Binding-site contacts:
Ligand atom O6 contacts residue GLY246 of chain 1.B at 3.6 Å (h-bond).
Ligand atom C8 contacts residue PRO84 of chain 1.B at 3.6 Å (hydrophobic).
Ligand atom C3 contacts residue GLU227 of chain 1.B at 3.8 Å.
Ligand atom O6 contacts residue LEU248 of chain 1.B at 4.3 Å.
Ligand atom C1 contacts residue ASN85 of chain 1.B at 1.4 Å.
Ligand atom C7 contacts residue HIS83 of chain 1.B at 4.1 Å.
Ligand atom O3 contacts residue LEU248 of chain 1.B at 3.3 Å.
Ligand atom C8 contacts residue ARG225 of chain 1.B at 4.3 Å.
Ligand atom C4 contacts residue GLU227 of chain 1.B at 4.4 Å.
Ligand atom C8 contacts residue GLU227 of chain 1.B at 4.5 Å.
Ligand atom C2 contacts residue GLU227 of chain 1.B at 4.3 Å.
Ligand atom C8 contacts residue ARG226 of chain 1.B at 4.4 Å.
Ligand atom O7 contacts residue LEU248 of chain 1.B at 4.2 Å.
Ligand atom C5 contacts residue ASN85 of chain 1.B at 3.6 Å.
Ligand atom C3 contacts residue LEU248 of chain 1.B at 4.3 Å (hydrophobic).
Ligand atom C2 contacts residue ASN85 of chain 1.B at 2.3 Å.
Ligand atom C8 contacts residue HIS83 of chain 1.B at 3.1 Å.
Ligand atom O7 contacts residue GLU227 of chain 1.B at 2.7 Å (salt-bridge).
Ligand atom C6 contacts residue GLY246 of chain 1.B at 4.4 Å.
Ligand atom C5 contacts residue GLU227 of chain 1.B at 4.3 Å.
Ligand atom N2 contacts residue ASN85 of chain 1.B at 2.6 Å (h-bond).
Ligand atom C3 contacts residue ASN85 of chain 1.B at 3.6 Å.
Ligand atom N2 contacts residue HIS83 of chain 1.B at 4.0 Å.
Ligand atom N2 contacts residue LEU248 of chain 1.B at 3.7 Å.
Ligand atom C8 contacts residue ASN85 of chain 1.B at 4.1 Å.
Ligand atom C8 contacts residue LEU248 of chain 1.B at 3.6 Å (hydrophobic).
Ligand atom O5 contacts residue ASN85 of chain 1.B at 2.4 Å (h-bond).
Ligand atom C7 contacts residue GLU227 of chain 1.B at 3.8 Å.
Ligand atom C4 contacts residue ASN85 of chain 1.B at 4.2 Å.
Ligand atom O7 contacts residue ASN85 of chain 1.B at 3.4 Å (h-bond).
Ligand atom C7 contacts residue LEU248 of chain 1.B at 3.6 Å (hydrophobic).
Ligand atom C1 contacts residue GLU227 of chain 1.B at 4.0 Å.
Ligand atom C7 contacts residue PRO84 of chain 1.B at 4.3 Å (hydrophobic).
Ligand atom C7 contacts residue ASN85 of chain 1.B at 3.1 Å.

Sequence of chain 1.B:
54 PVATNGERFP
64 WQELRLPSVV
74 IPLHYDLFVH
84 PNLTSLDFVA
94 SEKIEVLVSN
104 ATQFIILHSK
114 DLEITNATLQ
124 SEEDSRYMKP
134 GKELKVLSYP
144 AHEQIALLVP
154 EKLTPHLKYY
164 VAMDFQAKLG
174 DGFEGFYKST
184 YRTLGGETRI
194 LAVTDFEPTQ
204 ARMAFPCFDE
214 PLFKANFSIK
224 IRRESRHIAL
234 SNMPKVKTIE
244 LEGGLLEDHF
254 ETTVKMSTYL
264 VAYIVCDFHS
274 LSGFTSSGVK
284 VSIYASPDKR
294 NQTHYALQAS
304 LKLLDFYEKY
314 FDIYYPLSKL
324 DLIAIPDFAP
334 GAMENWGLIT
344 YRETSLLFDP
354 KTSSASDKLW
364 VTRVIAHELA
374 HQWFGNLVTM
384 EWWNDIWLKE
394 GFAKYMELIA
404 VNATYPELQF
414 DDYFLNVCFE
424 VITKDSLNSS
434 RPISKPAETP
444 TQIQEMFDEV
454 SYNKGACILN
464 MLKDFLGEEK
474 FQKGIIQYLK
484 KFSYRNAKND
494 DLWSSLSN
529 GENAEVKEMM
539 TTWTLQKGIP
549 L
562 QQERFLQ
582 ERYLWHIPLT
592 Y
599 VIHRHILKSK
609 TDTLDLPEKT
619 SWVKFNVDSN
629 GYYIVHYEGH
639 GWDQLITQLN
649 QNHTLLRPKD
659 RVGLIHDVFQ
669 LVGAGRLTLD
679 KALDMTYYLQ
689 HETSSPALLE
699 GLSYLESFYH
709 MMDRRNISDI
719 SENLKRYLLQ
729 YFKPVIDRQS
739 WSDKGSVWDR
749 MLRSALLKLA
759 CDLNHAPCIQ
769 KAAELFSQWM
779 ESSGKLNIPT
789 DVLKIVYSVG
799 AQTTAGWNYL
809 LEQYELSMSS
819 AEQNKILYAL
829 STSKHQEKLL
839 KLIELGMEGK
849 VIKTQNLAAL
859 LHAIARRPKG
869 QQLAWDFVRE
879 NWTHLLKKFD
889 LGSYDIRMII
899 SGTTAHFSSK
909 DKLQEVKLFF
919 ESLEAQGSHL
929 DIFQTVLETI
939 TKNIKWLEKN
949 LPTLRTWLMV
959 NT

This protein binds this small molecule.
Small molecule (SMILES): CC(=O)N[C@H]1[C@H](O[C@H]2[C@H](O)[C@@H](NC(C)=O)CO[C@@H]2CO)O[C@H](CO)[C@@H](O[C@H]2O[C@H](CO)[C@@H](O[C@H]3O[C@H](CO)[C@@H](O)[C@H](O)[C@@H]3O)[C@H](O)[C@@H]2O)[C@@H]1O